This small molecule binds to this protein.
Small molecule (SMILES): CC(=O)N[C@@H]1[C@@H](O)[C@H](O)[C@@H](CO)O[C@H]1O

Binding-site contacts:
Ligand atom N2 contacts residue VAL212 of chain 1.A at 4.2 Å.
Ligand atom O6 contacts residue ASN148 of chain 1.A at 4.5 Å.
Ligand atom O5 contacts residue ASN148 of chain 1.A at 2.3 Å (h-bond).
Ligand atom C4 contacts residue ASN148 of chain 1.A at 4.2 Å.
Ligand atom C3 contacts residue ASN148 of chain 1.A at 3.8 Å.
Ligand atom C1 contacts residue ALA210 of chain 1.A at 4.2 Å (hydrophobic).
Ligand atom C8 contacts residue VAL212 of chain 1.A at 4.1 Å (hydrophobic).
Ligand atom N2 contacts residue ASN148 of chain 1.A at 2.9 Å (h-bond).
Ligand atom C1 contacts residue ASN148 of chain 1.A at 1.4 Å.
Ligand atom O7 contacts residue ASN148 of chain 1.A at 4.2 Å.
Ligand atom C2 contacts residue ASN148 of chain 1.A at 2.4 Å.
Ligand atom C5 contacts residue ASN148 of chain 1.A at 3.6 Å.
Ligand atom C7 contacts residue ASN148 of chain 1.A at 3.7 Å.

Sequence of chain 1.A:
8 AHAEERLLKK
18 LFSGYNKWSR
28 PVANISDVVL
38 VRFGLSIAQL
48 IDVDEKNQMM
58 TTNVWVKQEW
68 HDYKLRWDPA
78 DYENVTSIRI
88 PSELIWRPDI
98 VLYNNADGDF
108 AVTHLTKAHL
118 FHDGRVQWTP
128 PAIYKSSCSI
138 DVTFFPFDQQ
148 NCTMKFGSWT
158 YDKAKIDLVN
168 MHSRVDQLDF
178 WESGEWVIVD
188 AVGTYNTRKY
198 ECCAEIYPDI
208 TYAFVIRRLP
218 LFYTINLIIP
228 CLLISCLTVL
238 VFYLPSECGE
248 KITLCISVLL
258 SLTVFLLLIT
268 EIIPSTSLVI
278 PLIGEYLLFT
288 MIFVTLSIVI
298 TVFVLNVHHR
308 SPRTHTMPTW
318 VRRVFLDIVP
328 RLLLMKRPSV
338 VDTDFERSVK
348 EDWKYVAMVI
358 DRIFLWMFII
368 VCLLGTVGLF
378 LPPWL